Binding-site contacts:
Ligand atom N contacts residue ASN124 of chain 1.B at 3.9 Å.
Ligand atom O contacts residue MET129 of chain 1.C at 3.1 Å (h-bond).
Ligand atom CB contacts residue ASP139 of chain 1.C at 3.5 Å.
Ligand atom C contacts residue ASP139 of chain 1.C at 3.6 Å.
Ligand atom O contacts residue LEU126 of chain 1.B at 4.4 Å.
Ligand atom N contacts residue LEU115 of chain 1.B at 4.3 Å.
Ligand atom OXT contacts residue ASN124 of chain 1.B at 4.3 Å.
Ligand atom CG contacts residue VAL179 of chain 1.B at 2.9 Å (hydrophobic).
Ligand atom CG contacts residue LEU126 of chain 1.B at 3.5 Å (hydrophobic).
Ligand atom OXT contacts residue PHE130 of chain 1.C at 3.7 Å.
Ligand atom CA contacts residue ALA125 of chain 1.B at 3.8 Å (hydrophobic).
Ligand atom OXT contacts residue HIS180 of chain 1.B at 4.0 Å.
Ligand atom C contacts residue ALA125 of chain 1.B at 4.0 Å (hydrophobic).
Ligand atom CB contacts residue VAL179 of chain 1.B at 4.0 Å (hydrophobic).
Ligand atom C contacts residue ASN124 of chain 1.B at 3.7 Å.
Ligand atom O contacts residue ASN124 of chain 1.B at 3.0 Å.
Ligand atom C contacts residue HIS180 of chain 1.B at 4.5 Å.
Ligand atom CA contacts residue LEU126 of chain 1.B at 3.9 Å (hydrophobic).
Ligand atom N contacts residue LEU126 of chain 1.B at 4.3 Å.
Ligand atom OXT contacts residue GLN137 of chain 1.C at 3.9 Å.
Ligand atom OXT contacts residue ASP139 of chain 1.C at 2.6 Å (salt-bridge).
Ligand atom CB contacts residue HIS180 of chain 1.B at 3.2 Å.
Ligand atom O contacts residue ASP139 of chain 1.C at 4.3 Å.
Ligand atom CG contacts residue HIS180 of chain 1.B at 3.1 Å.
Ligand atom CB contacts residue PRO178 of chain 1.B at 4.5 Å (hydrophobic).
Ligand atom CA contacts residue HIS180 of chain 1.B at 4.3 Å.
Ligand atom CG contacts residue SER113 of chain 1.B at 4.0 Å.
Ligand atom N contacts residue HIS180 of chain 1.B at 3.3 Å (h-bond).
Ligand atom O contacts residue ALA125 of chain 1.B at 3.0 Å (h-bond).
Ligand atom OXT contacts residue TRP88 of chain 1.B at 4.1 Å.
Ligand atom CA contacts residue ASN124 of chain 1.B at 4.3 Å.
Ligand atom CG contacts residue PRO178 of chain 1.B at 4.2 Å (hydrophobic).
Ligand atom CB contacts residue LEU126 of chain 1.B at 4.1 Å (hydrophobic).
Ligand atom N contacts residue SER113 of chain 1.B at 3.8 Å.
Ligand atom CA contacts residue ASP139 of chain 1.C at 4.4 Å.
Ligand atom C contacts residue PHE130 of chain 1.C at 4.4 Å (hydrophobic).
Ligand atom N contacts residue ALA125 of chain 1.B at 4.2 Å.
Ligand atom C contacts residue MET129 of chain 1.C at 4.4 Å (hydrophobic).
Ligand atom O contacts residue PHE130 of chain 1.C at 4.1 Å.

Sequence of chain 1.B:
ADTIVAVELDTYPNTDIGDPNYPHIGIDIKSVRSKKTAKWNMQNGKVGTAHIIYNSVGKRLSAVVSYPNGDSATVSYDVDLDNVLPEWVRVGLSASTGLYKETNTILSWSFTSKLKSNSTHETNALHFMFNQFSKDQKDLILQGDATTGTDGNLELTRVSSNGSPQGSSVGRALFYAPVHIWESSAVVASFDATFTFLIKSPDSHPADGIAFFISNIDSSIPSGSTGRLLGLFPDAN

Sequence of chain 1.C:
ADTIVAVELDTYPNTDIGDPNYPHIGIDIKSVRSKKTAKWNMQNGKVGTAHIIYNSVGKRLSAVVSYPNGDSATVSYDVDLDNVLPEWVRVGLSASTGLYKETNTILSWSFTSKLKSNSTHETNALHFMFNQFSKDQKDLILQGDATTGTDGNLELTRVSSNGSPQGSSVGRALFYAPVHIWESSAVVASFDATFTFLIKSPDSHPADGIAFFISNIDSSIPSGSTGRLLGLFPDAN

The protein below binds the small molecule below.
Small molecule (SMILES): CC[C@@H](N)C(=O)O